Binding-site contacts:
Ligand atom C16 contacts residue SER141 of chain 1.A at 3.2 Å.
Ligand atom O3 contacts residue SER88 of chain 1.A at 4.1 Å.
Ligand atom C1 contacts residue TYR272 of chain 1.A at 3.2 Å (hydrophobic).
Ligand atom C14 contacts residue ILE140 of chain 1.A at 3.5 Å (hydrophobic).
Ligand atom C5 contacts residue HIS248 of chain 1.A at 4.0 Å.
Ligand atom C15 contacts residue ILE140 of chain 1.A at 3.4 Å (hydrophobic).
Ligand atom C16 contacts residue ARG87 of chain 1.A at 3.4 Å.
Ligand atom C13 contacts residue ILE140 of chain 1.A at 3.6 Å (hydrophobic).
Ligand atom C14 contacts residue SER141 of chain 1.A at 3.9 Å.
Ligand atom C15 contacts residue ARG87 of chain 1.A at 3.7 Å.
Ligand atom O2 contacts residue TYR272 of chain 1.A at 2.9 Å (h-bond).
Ligand atom C13 contacts residue LEU139 of chain 1.A at 3.5 Å (hydrophobic).
Ligand atom O2 contacts residue HIS122 of chain 1.A at 2.7 Å (h-bond).
Ligand atom C18 contacts residue SER141 of chain 1.A at 3.9 Å.
Ligand atom C4 contacts residue TYR126 of chain 1.A at 3.2 Å (hydrophobic).
Ligand atom C7 contacts residue CYS84 of chain 1.A at 2.7 Å (hydrophobic).
Ligand atom C1 contacts residue HIS248 of chain 1.A at 3.5 Å.
Ligand atom C3 contacts residue SER88 of chain 1.A at 2.8 Å.
Ligand atom C1 contacts residue SER88 of chain 1.A at 3.7 Å.
Ligand atom O1 contacts residue HIS248 of chain 1.A at 2.9 Å (h-bond).
Ligand atom C15 contacts residue SER141 of chain 1.A at 2.8 Å.
Ligand atom C9 contacts residue CYS84 of chain 1.A at 2.7 Å (hydrophobic).
Ligand atom C11 contacts residue CYS84 of chain 1.A at 4.1 Å (hydrophobic).
Ligand atom O1 contacts residue TYR272 of chain 1.A at 3.0 Å (h-bond).
Ligand atom C2 contacts residue HIS248 of chain 1.A at 4.1 Å.
Ligand atom C6 contacts residue CYS84 of chain 1.A at 3.1 Å (hydrophobic).
Ligand atom C17 contacts residue ILE140 of chain 1.A at 3.9 Å (hydrophobic).
Ligand atom C5 contacts residue CYS84 of chain 1.A at 3.5 Å (hydrophobic).
Ligand atom C7 contacts residue MET163 of chain 1.A at 3.3 Å (hydrophobic).
Ligand atom C10 contacts residue CYS84 of chain 1.A at 3.7 Å (hydrophobic).
Ligand atom O2 contacts residue LEU268 of chain 1.A at 4.1 Å.
Ligand atom C18 contacts residue ILE140 of chain 1.A at 4.1 Å (hydrophobic).
Ligand atom C9 contacts residue MET163 of chain 1.A at 4.1 Å (hydrophobic).
Ligand atom C8 contacts residue CYS84 of chain 1.A at 1.8 Å (hydrophobic).
Ligand atom O2 contacts residue SER88 of chain 1.A at 3.6 Å.
Ligand atom O3 contacts residue CYS84 of chain 1.A at 3.8 Å.
Ligand atom C4 contacts residue HIS248 of chain 1.A at 3.8 Å.
Ligand atom C2 contacts residue SER88 of chain 1.A at 2.9 Å.
Ligand atom C17 contacts residue SER141 of chain 1.A at 2.8 Å.
Ligand atom C1 contacts residue HIS122 of chain 1.A at 3.8 Å.

Sequence of chain 1.A:
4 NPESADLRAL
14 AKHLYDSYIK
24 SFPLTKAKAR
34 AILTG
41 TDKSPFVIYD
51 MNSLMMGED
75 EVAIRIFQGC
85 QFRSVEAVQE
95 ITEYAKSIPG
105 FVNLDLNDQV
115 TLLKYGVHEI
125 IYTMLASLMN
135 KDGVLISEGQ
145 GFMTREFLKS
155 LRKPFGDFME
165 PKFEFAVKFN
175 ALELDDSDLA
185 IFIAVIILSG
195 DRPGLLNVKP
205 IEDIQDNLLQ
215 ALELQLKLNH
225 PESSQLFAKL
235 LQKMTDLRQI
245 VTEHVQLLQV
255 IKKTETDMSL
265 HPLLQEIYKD

The protein below binds the small molecule below.
Small molecule (SMILES): CCCCC/C=C\C/C=C\[C@H](O)CC(=O)CCCCC(=O)O